The protein below binds the small molecule below.
Small molecule (SMILES): CC(=O)N[C@@H]1[C@@H](O)[C@H](O)[C@@H](CO)O[C@H]1O

Binding-site contacts:
Ligand atom C5 contacts residue ASN201 of chain 2.A at 3.6 Å.
Ligand atom C1 contacts residue GLU202 of chain 2.A at 3.5 Å.
Ligand atom O5 contacts residue GLU202 of chain 2.A at 2.8 Å (salt-bridge).
Ligand atom C2 contacts residue ASN201 of chain 2.A at 2.4 Å.
Ligand atom N2 contacts residue ASN201 of chain 2.A at 3.0 Å (h-bond).
Ligand atom C1 contacts residue ASN201 of chain 2.A at 1.4 Å.
Ligand atom C5 contacts residue GLU202 of chain 2.A at 4.0 Å.
Ligand atom O5 contacts residue ASN201 of chain 2.A at 2.4 Å (h-bond).
Ligand atom O3 contacts residue ASN201 of chain 2.A at 4.3 Å.
Ligand atom C4 contacts residue ASN201 of chain 2.A at 4.1 Å.
Ligand atom C7 contacts residue ASN201 of chain 2.A at 3.9 Å.
Ligand atom O4 contacts residue ASN201 of chain 2.A at 4.4 Å.
Ligand atom O7 contacts residue ASN201 of chain 2.A at 4.2 Å.
Ligand atom C6 contacts residue GLU202 of chain 2.A at 4.1 Å.
Ligand atom C3 contacts residue ASN201 of chain 2.A at 3.7 Å.

Sequence of chain 2.A:
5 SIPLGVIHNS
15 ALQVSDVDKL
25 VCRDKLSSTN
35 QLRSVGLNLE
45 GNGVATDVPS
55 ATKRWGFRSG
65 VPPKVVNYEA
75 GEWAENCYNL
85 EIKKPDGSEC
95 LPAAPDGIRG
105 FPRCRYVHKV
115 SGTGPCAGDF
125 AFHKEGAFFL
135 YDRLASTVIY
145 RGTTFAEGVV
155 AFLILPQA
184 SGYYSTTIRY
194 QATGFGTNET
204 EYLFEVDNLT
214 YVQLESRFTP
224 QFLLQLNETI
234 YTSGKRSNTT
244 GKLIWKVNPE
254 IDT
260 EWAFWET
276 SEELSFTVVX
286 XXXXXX